Binding-site contacts:
Ligand atom C6 contacts residue CYS6 of chain 1.C at 4.4 Å (hydrophobic).
Ligand atom C8 contacts residue ASN128 of chain 1.C at 4.5 Å.
Ligand atom C3 contacts residue ASN8 of chain 1.C at 3.8 Å.
Ligand atom C8 contacts residue ASN8 of chain 1.C at 4.3 Å.
Ligand atom O5 contacts residue ASN8 of chain 1.C at 2.4 Å (h-bond).
Ligand atom O5 contacts residue CYS6 of chain 1.C at 4.4 Å.
Ligand atom C7 contacts residue ASN8 of chain 1.C at 3.1 Å.
Ligand atom O7 contacts residue ASN128 of chain 1.C at 2.3 Å (h-bond).
Ligand atom C5 contacts residue ASN8 of chain 1.C at 3.7 Å.
Ligand atom C2 contacts residue ASN128 of chain 1.C at 3.6 Å.
Ligand atom C7 contacts residue ASN128 of chain 1.C at 3.3 Å.
Ligand atom O6 contacts residue CYS6 of chain 1.C at 3.7 Å.
Ligand atom C2 contacts residue ASN8 of chain 1.C at 2.5 Å.
Ligand atom N2 contacts residue ASN8 of chain 1.C at 2.9 Å (h-bond).
Ligand atom C1 contacts residue ASN8 of chain 1.C at 1.4 Å.
Ligand atom O7 contacts residue ASN8 of chain 1.C at 3.0 Å (h-bond).
Ligand atom C4 contacts residue ASN8 of chain 1.C at 4.2 Å.
Ligand atom O3 contacts residue ASN128 of chain 1.C at 4.5 Å.
Ligand atom C1 contacts residue ASN128 of chain 1.C at 4.4 Å.
Ligand atom N2 contacts residue ASN128 of chain 1.C at 3.8 Å.

Sequence of chain 1.C:
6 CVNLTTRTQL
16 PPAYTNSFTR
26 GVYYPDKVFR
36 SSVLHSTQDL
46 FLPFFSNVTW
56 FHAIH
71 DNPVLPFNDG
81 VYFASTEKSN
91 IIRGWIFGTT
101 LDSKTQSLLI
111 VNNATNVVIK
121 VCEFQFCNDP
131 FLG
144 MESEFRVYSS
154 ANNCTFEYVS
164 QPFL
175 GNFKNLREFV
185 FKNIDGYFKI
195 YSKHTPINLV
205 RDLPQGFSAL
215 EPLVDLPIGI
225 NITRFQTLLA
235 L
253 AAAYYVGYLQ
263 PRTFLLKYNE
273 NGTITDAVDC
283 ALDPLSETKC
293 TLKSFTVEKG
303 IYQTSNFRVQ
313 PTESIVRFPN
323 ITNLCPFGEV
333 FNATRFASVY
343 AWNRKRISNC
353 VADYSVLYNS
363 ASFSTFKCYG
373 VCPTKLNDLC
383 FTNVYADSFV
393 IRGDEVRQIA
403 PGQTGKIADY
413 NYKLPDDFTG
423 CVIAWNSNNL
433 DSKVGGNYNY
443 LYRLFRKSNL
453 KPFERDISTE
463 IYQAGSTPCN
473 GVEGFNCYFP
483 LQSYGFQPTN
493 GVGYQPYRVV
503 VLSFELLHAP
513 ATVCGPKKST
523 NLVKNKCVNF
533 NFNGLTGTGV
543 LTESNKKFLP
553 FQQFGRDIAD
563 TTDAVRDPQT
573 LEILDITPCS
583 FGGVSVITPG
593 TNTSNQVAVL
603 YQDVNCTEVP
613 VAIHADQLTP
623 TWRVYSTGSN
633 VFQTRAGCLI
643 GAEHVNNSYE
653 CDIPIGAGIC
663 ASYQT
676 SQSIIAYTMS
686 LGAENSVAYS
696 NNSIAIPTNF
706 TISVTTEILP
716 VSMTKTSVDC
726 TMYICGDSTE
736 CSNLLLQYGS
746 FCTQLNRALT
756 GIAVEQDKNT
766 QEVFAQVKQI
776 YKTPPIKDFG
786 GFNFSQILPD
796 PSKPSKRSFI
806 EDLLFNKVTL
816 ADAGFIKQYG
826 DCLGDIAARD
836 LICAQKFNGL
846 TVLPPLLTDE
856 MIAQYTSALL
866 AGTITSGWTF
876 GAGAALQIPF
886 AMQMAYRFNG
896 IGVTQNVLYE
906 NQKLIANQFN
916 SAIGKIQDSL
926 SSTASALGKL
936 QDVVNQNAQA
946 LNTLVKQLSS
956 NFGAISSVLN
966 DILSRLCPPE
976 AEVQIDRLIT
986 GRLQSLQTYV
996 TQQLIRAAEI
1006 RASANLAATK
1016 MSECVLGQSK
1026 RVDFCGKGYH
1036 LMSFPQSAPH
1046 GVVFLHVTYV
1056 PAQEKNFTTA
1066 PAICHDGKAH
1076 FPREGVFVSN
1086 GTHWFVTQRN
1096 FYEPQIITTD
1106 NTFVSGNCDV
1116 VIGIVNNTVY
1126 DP

A protein and the small-molecule ligand that binds it are described below.
Small molecule (SMILES): CC(=O)N[C@@H]1[C@@H](O)[C@H](O)[C@@H](CO)O[C@H]1O